A protein and the small-molecule ligand that binds it are described below.
Small molecule (SMILES): Nc1ncnc2c1ncn2[C@@H]1O[C@H](CO[P](=O)(O)O[P](=O)(O)NP(=O)(O)O)[C@@H](O)[C@H]1O

Binding-site contacts:
Ligand atom O3G contacts residue ASN145 of chain 2.B at 2.9 Å (h-bond).
Ligand atom O2G contacts residue ASN140 of chain 2.B at 2.9 Å (h-bond).
Ligand atom N1 contacts residue TYR95 of chain 2.B at 3.5 Å.
Ligand atom PG contacts residue MG1 of chain 2.F at 3.2 Å.
Ligand atom N7 contacts residue LEU147 of chain 2.B at 3.5 Å.
Ligand atom O3G contacts residue MG1 of chain 2.F at 2.9 Å.
Ligand atom PA contacts residue MG1 of chain 2.F at 3.4 Å.
Ligand atom O2G contacts residue ASN145 of chain 2.B at 3.6 Å (h-bond).
Ligand atom O3A contacts residue SER23 of chain 2.B at 3.2 Å (h-bond).
Ligand atom O2G contacts residue ARG144 of chain 2.B at 2.7 Å (salt-bridge).
Ligand atom O2A contacts residue ASP158 of chain 2.B at 3.5 Å (salt-bridge).
Ligand atom O3G contacts residue ASP158 of chain 2.B at 2.6 Å (salt-bridge).
Ligand atom O5' contacts residue SER23 of chain 2.B at 3.5 Å (h-bond).
Ligand atom O5' contacts residue GLY22 of chain 2.B at 3.5 Å (h-bond).
Ligand atom O2G contacts residue VAL25 of chain 2.B at 3.2 Å.
Ligand atom N6 contacts residue GLN94 of chain 2.B at 2.8 Å (h-bond).
Ligand atom O2A contacts residue LYS48 of chain 2.B at 3.6 Å.
Ligand atom O4' contacts residue VAL29 of chain 2.B at 3.3 Å.
Ligand atom O2B contacts residue GLY24 of chain 2.B at 3.0 Å.
Ligand atom PG contacts residue ASN140 of chain 2.B at 3.4 Å.
Ligand atom C2 contacts residue TYR95 of chain 2.B at 3.4 Å (hydrophobic).
Ligand atom C5' contacts residue GLY22 of chain 2.B at 3.1 Å.
Ligand atom O1A contacts residue SER23 of chain 2.B at 3.1 Å (h-bond).
Ligand atom C5' contacts residue SER23 of chain 2.B at 3.3 Å.
Ligand atom N1 contacts residue LEU96 of chain 2.B at 2.7 Å (h-bond).
Ligand atom O1A contacts residue GLY24 of chain 2.B at 3.0 Å.
Ligand atom C2 contacts residue LEU96 of chain 2.B at 3.1 Å (hydrophobic).
Ligand atom O1G contacts residue GLY24 of chain 2.B at 3.2 Å.
Ligand atom C5 contacts residue CYS46 of chain 2.B at 3.6 Å (hydrophobic).
Ligand atom C6 contacts residue CYS46 of chain 2.B at 3.5 Å (hydrophobic).
Ligand atom O2A contacts residue MG1 of chain 2.F at 2.2 Å.
Ligand atom O5' contacts residue VAL29 of chain 2.B at 3.0 Å.
Ligand atom O1A contacts residue GLY27 of chain 2.B at 3.6 Å.
Ligand atom N3 contacts residue LEU21 of chain 2.B at 3.3 Å.
Ligand atom N3B contacts residue ASN145 of chain 2.B at 3.3 Å (h-bond).
Ligand atom O2B contacts residue SER23 of chain 2.B at 3.6 Å (h-bond).
Ligand atom PA contacts residue SER23 of chain 2.B at 3.4 Å.
Ligand atom O1G contacts residue VAL25 of chain 2.B at 2.9 Å (h-bond).
Ligand atom O3G contacts residue ASN140 of chain 2.B at 2.8 Å (h-bond).
Ligand atom N3B contacts residue MG1 of chain 2.F at 2.4 Å.

Sequence of chain 2.B:
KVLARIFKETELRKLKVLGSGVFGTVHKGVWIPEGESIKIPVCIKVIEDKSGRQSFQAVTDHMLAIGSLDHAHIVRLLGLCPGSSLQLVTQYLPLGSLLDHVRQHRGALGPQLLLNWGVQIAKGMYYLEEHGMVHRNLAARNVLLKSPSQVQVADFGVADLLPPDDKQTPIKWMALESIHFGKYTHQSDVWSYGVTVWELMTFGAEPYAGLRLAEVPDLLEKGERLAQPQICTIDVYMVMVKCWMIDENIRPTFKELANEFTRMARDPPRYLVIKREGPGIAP